Sequence of chain 1.B:
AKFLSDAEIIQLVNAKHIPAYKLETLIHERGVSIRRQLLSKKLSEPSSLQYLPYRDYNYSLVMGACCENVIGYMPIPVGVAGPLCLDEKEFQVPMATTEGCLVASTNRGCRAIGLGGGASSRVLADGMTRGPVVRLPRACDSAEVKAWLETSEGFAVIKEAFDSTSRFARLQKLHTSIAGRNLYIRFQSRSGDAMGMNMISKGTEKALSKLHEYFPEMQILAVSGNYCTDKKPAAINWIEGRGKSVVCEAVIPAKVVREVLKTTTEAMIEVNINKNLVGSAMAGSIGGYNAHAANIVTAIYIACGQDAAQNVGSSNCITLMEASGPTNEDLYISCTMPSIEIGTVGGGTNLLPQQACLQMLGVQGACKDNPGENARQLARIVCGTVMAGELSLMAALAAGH

Sequence of chain 1.A:
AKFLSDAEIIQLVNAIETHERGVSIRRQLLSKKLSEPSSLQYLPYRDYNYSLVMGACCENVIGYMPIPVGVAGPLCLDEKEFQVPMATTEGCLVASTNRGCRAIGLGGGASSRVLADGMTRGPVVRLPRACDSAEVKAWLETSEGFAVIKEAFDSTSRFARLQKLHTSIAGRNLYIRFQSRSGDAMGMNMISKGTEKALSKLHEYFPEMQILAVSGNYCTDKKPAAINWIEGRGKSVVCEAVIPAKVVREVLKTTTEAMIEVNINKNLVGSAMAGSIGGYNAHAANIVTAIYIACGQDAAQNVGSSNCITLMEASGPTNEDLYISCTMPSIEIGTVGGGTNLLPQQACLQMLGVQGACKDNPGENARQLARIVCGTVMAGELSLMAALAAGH

The small molecule below binds the protein below.
Small molecule (SMILES): CC(C)n1c(CC[C@@H](O)C[C@@H](O)CC(=O)O)c(-c2ccc(F)cc2)c(-c2ccc(F)cc2)c1C(=O)Nc1ccccc1

Binding-site contacts:
Ligand atom C14 contacts residue GLY126 of chain 1.B at 3.7 Å.
Ligand atom O4 contacts residue ASN321 of chain 1.B at 3.1 Å (h-bond).
Ligand atom F2 contacts residue GLY426 of chain 1.B at 3.2 Å.
Ligand atom O7 contacts residue ASN252 of chain 1.A at 3.6 Å (h-bond).
Ligand atom C11 contacts residue ASP256 of chain 1.A at 3.6 Å.
Ligand atom C35 contacts residue ALA317 of chain 1.B at 3.2 Å (hydrophobic).
Ligand atom C36 contacts residue SER250 of chain 1.A at 3.3 Å.
Ligand atom O4 contacts residue LYS257 of chain 1.A at 2.7 Å (salt-bridge).
Ligand atom C2 contacts residue LEU419 of chain 1.B at 3.6 Å (hydrophobic).
Ligand atom F1 contacts residue ARG156 of chain 1.A at 2.9 Å.
Ligand atom F1 contacts residue SER227 of chain 1.A at 3.1 Å.
Ligand atom C28 contacts residue ALA422 of chain 1.B at 3.6 Å (hydrophobic).
Ligand atom C22 contacts residue ALA422 of chain 1.B at 3.4 Å (hydrophobic).
Ligand atom O6 contacts residue LYS301 of chain 1.B at 2.7 Å (salt-bridge).
Ligand atom O7 contacts residue ARG156 of chain 1.A at 3.5 Å (salt-bridge).
Ligand atom C36 contacts residue LYS301 of chain 1.B at 3.4 Å.
Ligand atom C5 contacts residue LEU419 of chain 1.B at 3.7 Å (hydrophobic).
Ligand atom C13 contacts residue HIS318 of chain 1.B at 3.4 Å.
Ligand atom O4 contacts residue GLU125 of chain 1.B at 2.6 Å (salt-bridge).
Ligand atom C24 contacts residue ARG156 of chain 1.A at 3.4 Å.
Ligand atom C7 contacts residue GLU125 of chain 1.B at 3.6 Å.
Ligand atom O7 contacts residue LYS258 of chain 1.A at 3.2 Å (salt-bridge).
Ligand atom C14 contacts residue LEU128 of chain 1.B at 3.6 Å (hydrophobic).
Ligand atom O3 contacts residue ARG156 of chain 1.A at 2.8 Å (salt-bridge).
Ligand atom C22 contacts residue LEU423 of chain 1.B at 3.7 Å (hydrophobic).
Ligand atom C1 contacts residue LEU419 of chain 1.B at 3.4 Å (hydrophobic).
Ligand atom C30 contacts residue ARG156 of chain 1.A at 3.5 Å.
Ligand atom O3 contacts residue ASP256 of chain 1.A at 2.8 Å (salt-bridge).
Ligand atom F1 contacts residue VAL249 of chain 1.A at 3.4 Å.
Ligand atom O1 contacts residue SER131 of chain 1.B at 2.7 Å (h-bond).
Ligand atom O7 contacts residue LYS301 of chain 1.B at 3.4 Å (salt-bridge).
Ligand atom F2 contacts residue ALA422 of chain 1.B at 3.2 Å.
Ligand atom C9 contacts residue GLU125 of chain 1.B at 3.6 Å.
Ligand atom C25 contacts residue ALA422 of chain 1.B at 3.6 Å (hydrophobic).
Ligand atom O7 contacts residue SER250 of chain 1.A at 2.6 Å (h-bond).
Ligand atom C36 contacts residue LYS258 of chain 1.A at 3.5 Å.
Ligand atom C10 contacts residue ASP256 of chain 1.A at 3.4 Å.
Ligand atom C17 contacts residue SER131 of chain 1.B at 3.4 Å.
Ligand atom O6 contacts residue SER250 of chain 1.A at 3.2 Å (h-bond).
Ligand atom C14 contacts residue CYS127 of chain 1.B at 3.2 Å (hydrophobic).